Binding-site contacts:
Ligand atom O3 contacts residue GLU400 of chain 1.D at 4.3 Å.
Ligand atom C3 contacts residue ASN371 of chain 1.D at 3.7 Å.
Ligand atom C1 contacts residue ASN371 of chain 1.D at 1.4 Å.
Ligand atom C6 contacts residue NAG1 of chain 1.LA at 3.8 Å.
Ligand atom N2 contacts residue GLU400 of chain 1.D at 4.5 Å.
Ligand atom C8 contacts residue ILE399 of chain 1.D at 3.8 Å (hydrophobic).
Ligand atom O7 contacts residue SER398 of chain 1.D at 3.2 Å.
Ligand atom C2 contacts residue ASN371 of chain 1.D at 2.4 Å.
Ligand atom C5 contacts residue ASN371 of chain 1.D at 3.7 Å.
Ligand atom C4 contacts residue ASN371 of chain 1.D at 4.2 Å.
Ligand atom O5 contacts residue ASN371 of chain 1.D at 2.4 Å (h-bond).
Ligand atom C8 contacts residue SER398 of chain 1.D at 3.5 Å.
Ligand atom C8 contacts residue ASN371 of chain 1.D at 4.4 Å.
Ligand atom C7 contacts residue SER398 of chain 1.D at 3.7 Å.
Ligand atom C8 contacts residue GLU400 of chain 1.D at 3.7 Å.
Ligand atom C5 contacts residue NAG1 of chain 1.LA at 4.4 Å.
Ligand atom N2 contacts residue ASN371 of chain 1.D at 2.8 Å (h-bond).
Ligand atom O5 contacts residue PRO381 of chain 1.D at 4.4 Å.
Ligand atom O7 contacts residue ASN371 of chain 1.D at 3.3 Å (h-bond).
Ligand atom C7 contacts residue ASN371 of chain 1.D at 3.3 Å.

A small-molecule ligand and the protein it binds are described below.
Small molecule (SMILES): CC(=O)N[C@H]1[C@H](O[C@H]2[C@H](O)[C@@H](NC(C)=O)CO[C@@H]2CO)O[C@H](CO)[C@@H](O)[C@@H]1O

Sequence of chain 1.D:
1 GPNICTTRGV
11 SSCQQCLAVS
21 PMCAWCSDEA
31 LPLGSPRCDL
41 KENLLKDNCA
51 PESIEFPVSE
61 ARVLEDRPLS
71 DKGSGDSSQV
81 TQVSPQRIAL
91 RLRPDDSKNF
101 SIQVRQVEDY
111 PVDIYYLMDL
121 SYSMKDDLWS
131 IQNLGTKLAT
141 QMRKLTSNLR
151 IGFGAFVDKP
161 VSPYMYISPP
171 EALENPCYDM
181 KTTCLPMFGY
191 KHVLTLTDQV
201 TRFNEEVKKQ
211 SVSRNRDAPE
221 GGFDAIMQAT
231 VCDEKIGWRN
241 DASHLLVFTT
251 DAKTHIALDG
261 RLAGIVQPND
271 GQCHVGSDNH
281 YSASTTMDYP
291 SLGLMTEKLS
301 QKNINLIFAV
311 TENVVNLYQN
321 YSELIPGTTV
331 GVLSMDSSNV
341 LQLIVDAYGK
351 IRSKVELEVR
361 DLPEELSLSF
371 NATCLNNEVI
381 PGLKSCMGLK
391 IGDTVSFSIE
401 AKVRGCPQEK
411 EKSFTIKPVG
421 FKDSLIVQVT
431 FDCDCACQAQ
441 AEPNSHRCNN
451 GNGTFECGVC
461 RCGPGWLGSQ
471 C